This small molecule binds to this protein.
Small molecule (SMILES): CC(=O)N[C@@H]1[C@@H](O)[C@H](O)[C@@H](CO)O[C@H]1O

Sequence of chain 1.B:
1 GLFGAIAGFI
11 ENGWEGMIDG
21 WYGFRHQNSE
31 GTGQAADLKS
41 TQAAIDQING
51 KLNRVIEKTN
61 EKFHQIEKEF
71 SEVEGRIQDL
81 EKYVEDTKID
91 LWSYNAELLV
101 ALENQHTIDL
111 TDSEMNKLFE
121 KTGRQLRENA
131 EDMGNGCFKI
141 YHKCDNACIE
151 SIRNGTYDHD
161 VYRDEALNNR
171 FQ

Binding-site contacts:
Ligand atom C1 contacts residue SER151 of chain 1.B at 4.5 Å.
Ligand atom N2 contacts residue ASN154 of chain 1.B at 2.8 Å (h-bond).
Ligand atom C1 contacts residue ASN154 of chain 1.B at 1.5 Å.
Ligand atom C2 contacts residue ASN154 of chain 1.B at 2.4 Å.
Ligand atom C6 contacts residue ALA147 of chain 1.B at 3.4 Å (hydrophobic).
Ligand atom C8 contacts residue ASN154 of chain 1.B at 4.3 Å.
Ligand atom O5 contacts residue SER151 of chain 1.B at 4.2 Å.
Ligand atom O5 contacts residue GLU150 of chain 1.B at 3.6 Å (salt-bridge).
Ligand atom C1 contacts residue THR156 of chain 1.B at 3.9 Å.
Ligand atom O6 contacts residue ALA147 of chain 1.B at 3.9 Å.
Ligand atom C7 contacts residue ASN154 of chain 1.B at 3.1 Å.
Ligand atom C4 contacts residue ASN154 of chain 1.B at 4.3 Å.
Ligand atom O5 contacts residue ASN154 of chain 1.B at 2.4 Å (h-bond).
Ligand atom C6 contacts residue GLU150 of chain 1.B at 4.1 Å.
Ligand atom O6 contacts residue GLU150 of chain 1.B at 3.5 Å.
Ligand atom O7 contacts residue ASN154 of chain 1.B at 3.1 Å (h-bond).
Ligand atom C5 contacts residue ALA147 of chain 1.B at 4.4 Å (hydrophobic).
Ligand atom C3 contacts residue ASN154 of chain 1.B at 3.8 Å.
Ligand atom C5 contacts residue ASN154 of chain 1.B at 3.7 Å.
Ligand atom C1 contacts residue GLU150 of chain 1.B at 3.9 Å.